Binding-site contacts:
Ligand atom C7 contacts residue ASN231 of chain 1.B at 3.8 Å.
Ligand atom C5 contacts residue ASN231 of chain 1.B at 3.7 Å.
Ligand atom C6 contacts residue ASN231 of chain 1.B at 4.3 Å.
Ligand atom C8 contacts residue GLU93 of chain 1.B at 3.3 Å.
Ligand atom C3 contacts residue ASN231 of chain 1.B at 3.7 Å.
Ligand atom C2 contacts residue ASN231 of chain 1.B at 2.3 Å.
Ligand atom C8 contacts residue HIS94 of chain 1.B at 3.7 Å.
Ligand atom C7 contacts residue GLU93 of chain 1.B at 4.3 Å.
Ligand atom O6 contacts residue ASN231 of chain 1.B at 3.4 Å (h-bond).
Ligand atom N2 contacts residue ASN95 of chain 1.B at 4.0 Å.
Ligand atom C8 contacts residue ASN231 of chain 1.B at 4.2 Å.
Ligand atom C1 contacts residue ASN231 of chain 1.B at 1.4 Å.
Ligand atom C4 contacts residue ASN231 of chain 1.B at 4.1 Å.
Ligand atom N2 contacts residue ASN231 of chain 1.B at 2.7 Å (h-bond).
Ligand atom O5 contacts residue ASN231 of chain 1.B at 2.4 Å (h-bond).
Ligand atom C1 contacts residue ASN95 of chain 1.B at 4.1 Å.

Sequence of chain 1.B:
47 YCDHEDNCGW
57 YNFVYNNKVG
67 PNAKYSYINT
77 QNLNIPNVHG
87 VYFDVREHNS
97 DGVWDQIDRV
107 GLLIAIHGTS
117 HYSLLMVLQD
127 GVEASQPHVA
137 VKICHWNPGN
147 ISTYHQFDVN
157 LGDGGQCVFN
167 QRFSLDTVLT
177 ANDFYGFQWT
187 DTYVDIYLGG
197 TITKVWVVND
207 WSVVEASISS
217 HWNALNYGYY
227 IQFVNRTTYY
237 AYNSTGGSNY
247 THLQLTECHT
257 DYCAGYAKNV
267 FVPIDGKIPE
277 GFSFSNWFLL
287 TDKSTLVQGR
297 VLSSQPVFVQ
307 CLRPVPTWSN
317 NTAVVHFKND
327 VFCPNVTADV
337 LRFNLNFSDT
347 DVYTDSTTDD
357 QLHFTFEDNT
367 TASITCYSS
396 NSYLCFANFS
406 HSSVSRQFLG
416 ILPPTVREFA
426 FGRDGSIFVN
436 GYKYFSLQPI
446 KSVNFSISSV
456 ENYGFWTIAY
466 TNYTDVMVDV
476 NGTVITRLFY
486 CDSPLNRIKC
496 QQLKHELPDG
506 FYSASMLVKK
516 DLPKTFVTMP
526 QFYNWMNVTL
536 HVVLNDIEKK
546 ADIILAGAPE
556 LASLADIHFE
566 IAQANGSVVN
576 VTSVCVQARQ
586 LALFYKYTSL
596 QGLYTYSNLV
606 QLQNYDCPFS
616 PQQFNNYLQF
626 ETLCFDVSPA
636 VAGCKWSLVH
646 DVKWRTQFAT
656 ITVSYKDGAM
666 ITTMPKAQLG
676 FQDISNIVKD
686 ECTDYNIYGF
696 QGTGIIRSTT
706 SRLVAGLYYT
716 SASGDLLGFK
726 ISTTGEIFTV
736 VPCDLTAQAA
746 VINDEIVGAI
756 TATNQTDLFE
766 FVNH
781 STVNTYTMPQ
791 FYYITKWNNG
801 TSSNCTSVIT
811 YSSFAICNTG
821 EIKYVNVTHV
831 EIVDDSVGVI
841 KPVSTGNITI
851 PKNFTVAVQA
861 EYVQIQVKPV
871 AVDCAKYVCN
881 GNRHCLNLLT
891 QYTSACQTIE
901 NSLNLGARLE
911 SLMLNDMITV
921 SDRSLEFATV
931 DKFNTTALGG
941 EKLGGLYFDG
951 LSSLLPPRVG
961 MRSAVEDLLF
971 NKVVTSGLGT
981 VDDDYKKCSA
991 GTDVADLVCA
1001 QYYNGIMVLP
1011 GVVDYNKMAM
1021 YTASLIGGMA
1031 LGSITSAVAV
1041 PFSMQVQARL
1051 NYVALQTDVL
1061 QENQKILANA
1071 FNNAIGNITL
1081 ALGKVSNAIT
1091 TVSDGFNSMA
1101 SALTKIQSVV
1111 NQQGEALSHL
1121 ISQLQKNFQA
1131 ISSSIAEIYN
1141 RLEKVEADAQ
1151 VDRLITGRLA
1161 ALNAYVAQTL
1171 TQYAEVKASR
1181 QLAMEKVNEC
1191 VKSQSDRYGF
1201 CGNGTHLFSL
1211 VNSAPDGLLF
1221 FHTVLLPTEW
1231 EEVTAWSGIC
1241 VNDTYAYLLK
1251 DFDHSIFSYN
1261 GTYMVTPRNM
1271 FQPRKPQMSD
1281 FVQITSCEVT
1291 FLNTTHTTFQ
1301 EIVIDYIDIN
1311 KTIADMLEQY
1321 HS

The small molecule below binds the protein below.
Small molecule (SMILES): CC(=O)N[C@H]1[C@H](O[C@H]2[C@H](O)[C@@H](NC(C)=O)CO[C@@H]2CO)O[C@H](CO)[C@@H](O[C@@H]2O[C@H](CO)[C@@H](O)[C@H](O)[C@@H]2O)[C@@H]1O